Sequence of chain 1.D:
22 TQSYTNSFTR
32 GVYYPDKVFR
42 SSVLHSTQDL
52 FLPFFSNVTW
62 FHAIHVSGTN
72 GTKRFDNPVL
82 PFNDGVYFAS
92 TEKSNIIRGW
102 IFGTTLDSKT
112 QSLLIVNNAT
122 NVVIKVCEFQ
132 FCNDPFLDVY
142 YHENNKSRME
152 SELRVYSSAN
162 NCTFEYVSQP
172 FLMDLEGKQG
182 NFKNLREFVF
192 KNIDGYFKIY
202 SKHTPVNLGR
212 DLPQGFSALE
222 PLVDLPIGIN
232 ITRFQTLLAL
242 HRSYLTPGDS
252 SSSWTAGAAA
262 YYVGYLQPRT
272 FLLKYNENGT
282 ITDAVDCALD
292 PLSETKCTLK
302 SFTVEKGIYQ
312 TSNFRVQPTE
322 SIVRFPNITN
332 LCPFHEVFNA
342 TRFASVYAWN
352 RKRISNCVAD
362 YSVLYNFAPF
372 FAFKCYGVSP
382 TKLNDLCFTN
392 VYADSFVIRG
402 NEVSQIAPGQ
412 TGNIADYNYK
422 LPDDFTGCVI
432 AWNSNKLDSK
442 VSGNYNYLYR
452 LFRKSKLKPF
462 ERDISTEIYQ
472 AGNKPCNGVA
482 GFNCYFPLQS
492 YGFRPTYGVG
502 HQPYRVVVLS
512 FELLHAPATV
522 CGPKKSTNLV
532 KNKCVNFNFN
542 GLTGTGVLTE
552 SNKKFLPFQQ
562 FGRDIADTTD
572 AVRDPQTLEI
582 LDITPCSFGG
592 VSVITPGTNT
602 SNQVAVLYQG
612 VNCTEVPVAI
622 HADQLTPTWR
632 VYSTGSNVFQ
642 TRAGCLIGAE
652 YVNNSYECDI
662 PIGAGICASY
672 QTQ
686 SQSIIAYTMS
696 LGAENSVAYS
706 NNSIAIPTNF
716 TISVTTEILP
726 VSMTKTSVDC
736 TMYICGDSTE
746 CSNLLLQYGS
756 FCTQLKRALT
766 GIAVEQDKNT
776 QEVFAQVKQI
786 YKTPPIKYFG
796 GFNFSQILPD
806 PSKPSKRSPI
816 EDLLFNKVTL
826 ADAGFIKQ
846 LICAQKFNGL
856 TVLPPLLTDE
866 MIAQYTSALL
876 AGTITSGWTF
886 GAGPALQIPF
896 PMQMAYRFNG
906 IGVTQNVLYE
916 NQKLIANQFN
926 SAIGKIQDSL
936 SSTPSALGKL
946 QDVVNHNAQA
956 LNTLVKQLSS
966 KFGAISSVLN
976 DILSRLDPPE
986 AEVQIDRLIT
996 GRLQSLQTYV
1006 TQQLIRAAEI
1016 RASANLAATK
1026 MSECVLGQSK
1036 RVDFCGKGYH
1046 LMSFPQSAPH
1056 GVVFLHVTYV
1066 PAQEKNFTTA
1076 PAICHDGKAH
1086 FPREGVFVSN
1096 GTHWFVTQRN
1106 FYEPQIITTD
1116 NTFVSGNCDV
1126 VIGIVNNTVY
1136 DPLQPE

A small-molecule ligand and the protein it binds are described below.
Small molecule (SMILES): CC(=O)N[C@@H]1[C@@H](O)[C@H](O)[C@@H](CO)O[C@H]1O

Binding-site contacts:
Ligand atom O5 contacts residue ASN613 of chain 1.C at 2.4 Å (h-bond).
Ligand atom C4 contacts residue ASN613 of chain 1.C at 4.2 Å.
Ligand atom C6 contacts residue THR615 of chain 1.C at 3.9 Å.
Ligand atom C1 contacts residue ASN613 of chain 1.C at 1.4 Å.
Ligand atom C2 contacts residue ASN613 of chain 1.C at 2.4 Å.
Ligand atom N2 contacts residue ASN613 of chain 1.C at 2.9 Å (h-bond).
Ligand atom C7 contacts residue GLN833 of chain 1.D at 3.9 Å.
Ligand atom O7 contacts residue ASN613 of chain 1.C at 2.9 Å (h-bond).
Ligand atom C3 contacts residue ASN613 of chain 1.C at 3.8 Å.
Ligand atom C8 contacts residue ASN613 of chain 1.C at 4.3 Å.
Ligand atom C7 contacts residue ASN613 of chain 1.C at 3.1 Å.
Ligand atom C8 contacts residue ILE831 of chain 1.D at 4.3 Å (hydrophobic).
Ligand atom O7 contacts residue GLN833 of chain 1.D at 3.0 Å (h-bond).
Ligand atom C8 contacts residue GLN833 of chain 1.D at 4.4 Å.
Ligand atom O5 contacts residue THR615 of chain 1.C at 4.0 Å.
Ligand atom C5 contacts residue ASN613 of chain 1.C at 3.7 Å.

Sequence of chain 1.C:
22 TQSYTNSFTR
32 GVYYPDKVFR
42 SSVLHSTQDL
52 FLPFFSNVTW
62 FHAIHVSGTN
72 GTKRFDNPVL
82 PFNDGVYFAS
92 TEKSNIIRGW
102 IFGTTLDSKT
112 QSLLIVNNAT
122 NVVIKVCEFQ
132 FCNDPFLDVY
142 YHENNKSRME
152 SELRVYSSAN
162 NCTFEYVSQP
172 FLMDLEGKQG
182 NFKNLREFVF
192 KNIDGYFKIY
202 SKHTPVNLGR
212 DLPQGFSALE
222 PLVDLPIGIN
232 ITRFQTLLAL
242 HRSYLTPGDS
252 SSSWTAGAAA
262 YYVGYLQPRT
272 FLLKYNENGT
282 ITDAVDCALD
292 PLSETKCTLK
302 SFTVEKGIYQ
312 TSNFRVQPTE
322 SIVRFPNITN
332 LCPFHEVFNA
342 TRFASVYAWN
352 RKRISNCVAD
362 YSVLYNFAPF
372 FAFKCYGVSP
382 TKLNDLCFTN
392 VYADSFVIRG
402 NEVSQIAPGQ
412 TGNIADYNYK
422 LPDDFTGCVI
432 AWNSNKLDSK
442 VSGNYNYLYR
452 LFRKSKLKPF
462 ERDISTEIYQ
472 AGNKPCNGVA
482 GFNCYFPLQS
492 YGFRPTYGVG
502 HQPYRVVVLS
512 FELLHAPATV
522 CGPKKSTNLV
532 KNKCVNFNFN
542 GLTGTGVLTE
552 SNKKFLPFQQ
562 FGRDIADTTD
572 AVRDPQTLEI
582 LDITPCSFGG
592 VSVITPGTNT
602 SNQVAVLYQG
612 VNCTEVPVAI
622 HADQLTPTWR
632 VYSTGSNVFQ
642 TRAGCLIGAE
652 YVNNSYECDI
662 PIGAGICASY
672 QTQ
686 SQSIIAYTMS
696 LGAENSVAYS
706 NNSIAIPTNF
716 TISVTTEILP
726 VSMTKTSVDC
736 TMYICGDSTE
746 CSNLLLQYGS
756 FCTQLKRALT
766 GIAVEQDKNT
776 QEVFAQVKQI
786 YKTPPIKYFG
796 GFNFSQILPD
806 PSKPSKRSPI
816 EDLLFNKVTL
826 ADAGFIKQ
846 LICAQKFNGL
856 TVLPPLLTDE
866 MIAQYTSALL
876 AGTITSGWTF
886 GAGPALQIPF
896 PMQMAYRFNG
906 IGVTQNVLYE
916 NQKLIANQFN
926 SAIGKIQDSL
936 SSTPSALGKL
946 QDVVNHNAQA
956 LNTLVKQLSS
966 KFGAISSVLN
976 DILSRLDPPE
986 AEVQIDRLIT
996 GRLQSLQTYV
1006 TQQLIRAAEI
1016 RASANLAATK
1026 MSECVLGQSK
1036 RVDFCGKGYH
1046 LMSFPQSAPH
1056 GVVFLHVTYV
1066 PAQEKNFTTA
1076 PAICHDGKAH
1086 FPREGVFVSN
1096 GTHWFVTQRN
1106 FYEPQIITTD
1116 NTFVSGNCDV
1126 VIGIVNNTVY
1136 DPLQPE